Sequence of chain 1.B:
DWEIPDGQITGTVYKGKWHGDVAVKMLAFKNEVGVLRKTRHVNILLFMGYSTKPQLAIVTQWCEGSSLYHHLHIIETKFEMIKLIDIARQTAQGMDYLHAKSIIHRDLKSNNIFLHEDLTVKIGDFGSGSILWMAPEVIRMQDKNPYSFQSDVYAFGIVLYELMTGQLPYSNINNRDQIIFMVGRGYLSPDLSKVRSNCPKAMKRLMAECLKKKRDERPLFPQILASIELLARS

A protein and the small-molecule ligand that binds it are described below.
Small molecule (SMILES): CN(C)S(=O)(=O)Nc1ccc(F)c(Nc2ncccc2-c2ncnc3nc[nH]c23)c1F

Binding-site contacts:
Ligand atom C13 contacts residue VAL45 of chain 1.B at 3.9 Å (hydrophobic).
Ligand atom N18 contacts residue TRP105 of chain 1.B at 3.6 Å.
Ligand atom N7 contacts residue ASP168 of chain 1.B at 3.3 Å (salt-bridge).
Ligand atom C19 contacts residue CYS106 of chain 1.B at 3.4 Å (hydrophobic).
Ligand atom C29 contacts residue ASP168 of chain 1.B at 3.8 Å.
Ligand atom C2 contacts residue LEU88 of chain 1.B at 3.4 Å (hydrophobic).
Ligand atom N8 contacts residue LEU88 of chain 1.B at 3.4 Å.
Ligand atom C4 contacts residue LYS57 of chain 1.B at 3.7 Å.
Ligand atom C6 contacts residue THR103 of chain 1.B at 3.7 Å.
Ligand atom F31 contacts residue LEU88 of chain 1.B at 3.2 Å.
Ligand atom O27 contacts residue GLY170 of chain 1.B at 3.3 Å (h-bond).
Ligand atom C5 contacts residue LYS57 of chain 1.B at 3.2 Å.
Ligand atom C28 contacts residue PHE169 of chain 1.B at 3.5 Å (hydrophobic).
Ligand atom N18 contacts residue CYS106 of chain 1.B at 2.9 Å (h-bond).
Ligand atom N21 contacts residue TRP105 of chain 1.B at 3.6 Å.
Ligand atom C17 contacts residue ALA55 of chain 1.B at 3.7 Å (hydrophobic).
Ligand atom C22 contacts residue CYS106 of chain 1.B at 3.9 Å (hydrophobic).
Ligand atom F30 contacts residue VAL56 of chain 1.B at 3.9 Å.
Ligand atom N14 contacts residue VAL45 of chain 1.B at 3.9 Å.
Ligand atom C17 contacts residue CYS106 of chain 1.B at 3.7 Å (hydrophobic).
Ligand atom N16 contacts residue ALA55 of chain 1.B at 3.5 Å.
Ligand atom O27 contacts residue ASP168 of chain 1.B at 2.9 Å (salt-bridge).
Ligand atom C1 contacts residue LEU88 of chain 1.B at 3.5 Å (hydrophobic).
Ligand atom N21 contacts residue CYS106 of chain 1.B at 2.8 Å (h-bond).
Ligand atom C19 contacts residue TRP105 of chain 1.B at 3.8 Å (hydrophobic).
Ligand atom C29 contacts residue LEU88 of chain 1.B at 3.1 Å (hydrophobic).
Ligand atom C17 contacts residue TRP105 of chain 1.B at 3.9 Å (hydrophobic).
Ligand atom F30 contacts residue THR103 of chain 1.B at 3.7 Å.
Ligand atom C29 contacts residue GLY167 of chain 1.B at 3.6 Å.
Ligand atom F31 contacts residue ASP168 of chain 1.B at 3.6 Å.
Ligand atom S24 contacts residue ASP168 of chain 1.B at 3.6 Å.
Ligand atom F30 contacts residue VAL45 of chain 1.B at 3.6 Å.
Ligand atom C22 contacts residue TRP105 of chain 1.B at 3.5 Å (hydrophobic).
Ligand atom O27 contacts residue PHE169 of chain 1.B at 2.8 Å (h-bond).
Ligand atom C10 contacts residue PHE157 of chain 1.B at 3.9 Å (hydrophobic).
Ligand atom N18 contacts residue GLN104 of chain 1.B at 3.9 Å.
Ligand atom C17 contacts residue GLN104 of chain 1.B at 3.2 Å.
Ligand atom F31 contacts residue GLY167 of chain 1.B at 3.8 Å.
Ligand atom O25 contacts residue ILE101 of chain 1.B at 3.8 Å.
Ligand atom F30 contacts residue ALA55 of chain 1.B at 3.1 Å.